The small molecule below binds the protein below.
Small molecule (SMILES): [H]/N=C(/N)Nc1nc2ccccc2s1

Sequence of chain 1.A:
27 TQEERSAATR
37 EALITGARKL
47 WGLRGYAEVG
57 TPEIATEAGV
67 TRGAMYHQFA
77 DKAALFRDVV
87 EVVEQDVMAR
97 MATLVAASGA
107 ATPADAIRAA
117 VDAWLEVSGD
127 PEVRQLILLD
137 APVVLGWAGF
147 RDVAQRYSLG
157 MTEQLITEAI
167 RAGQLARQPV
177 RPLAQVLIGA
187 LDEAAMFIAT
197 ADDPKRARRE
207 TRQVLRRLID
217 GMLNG

Binding-site contacts:
Ligand atom S1 contacts residue TRP120 of chain 1.A at 3.4 Å.
Ligand atom C7 contacts residue LEU187 of chain 1.A at 4.1 Å (hydrophobic).
Ligand atom C5 contacts residue LEU187 of chain 1.A at 3.6 Å (hydrophobic).
Ligand atom C2 contacts residue GO21 of chain 1.D at 3.9 Å.
Ligand atom C6 contacts residue MET97 of chain 1.A at 4.0 Å (hydrophobic).
Ligand atom C2 contacts residue ASP188 of chain 1.A at 3.3 Å.
Ligand atom C1 contacts residue GO21 of chain 1.D at 3.6 Å.
Ligand atom C1 contacts residue ASP188 of chain 1.A at 3.1 Å.
Ligand atom C6 contacts residue GO21 of chain 1.D at 3.9 Å.
Ligand atom N4 contacts residue GO21 of chain 1.D at 4.1 Å.
Ligand atom C8 contacts residue GO21 of chain 1.D at 3.5 Å.
Ligand atom S1 contacts residue GO21 of chain 1.D at 3.8 Å.
Ligand atom N3 contacts residue SER154 of chain 1.A at 2.9 Å (h-bond).
Ligand atom S1 contacts residue LEU187 of chain 1.A at 4.0 Å.
Ligand atom C8 contacts residue THR158 of chain 1.A at 3.2 Å.
Ligand atom S1 contacts residue ASP188 of chain 1.A at 3.1 Å (salt-bridge).
Ligand atom N3 contacts residue ALA150 of chain 1.A at 4.0 Å.
Ligand atom C3 contacts residue TRP120 of chain 1.A at 4.0 Å (hydrophobic).
Ligand atom C5 contacts residue TRP120 of chain 1.A at 3.6 Å (hydrophobic).
Ligand atom C7 contacts residue GO21 of chain 1.D at 3.7 Å.
Ligand atom C8 contacts residue ILE184 of chain 1.A at 4.2 Å (hydrophobic).
Ligand atom C2 contacts residue ILE184 of chain 1.A at 3.3 Å (hydrophobic).
Ligand atom N4 contacts residue SER154 of chain 1.A at 3.9 Å.
Ligand atom N3 contacts residue ILE184 of chain 1.A at 3.6 Å.
Ligand atom N1 contacts residue ILE184 of chain 1.A at 3.6 Å.
Ligand atom N4 contacts residue ILE184 of chain 1.A at 3.7 Å.
Ligand atom C4 contacts residue GO21 of chain 1.D at 3.6 Å.
Ligand atom N2 contacts residue ALA150 of chain 1.A at 3.7 Å.
Ligand atom C7 contacts residue THR158 of chain 1.A at 3.6 Å.
Ligand atom C4 contacts residue ILE184 of chain 1.A at 4.1 Å (hydrophobic).
Ligand atom N2 contacts residue ASP188 of chain 1.A at 2.8 Å (salt-bridge).
Ligand atom C3 contacts residue LEU187 of chain 1.A at 4.0 Å (hydrophobic).
Ligand atom N1 contacts residue ASP188 of chain 1.A at 2.6 Å (salt-bridge).
Ligand atom N2 contacts residue ILE184 of chain 1.A at 3.5 Å.
Ligand atom C5 contacts residue GO21 of chain 1.D at 3.9 Å.
Ligand atom N1 contacts residue GO21 of chain 1.D at 3.3 Å (h-bond).
Ligand atom C1 contacts residue ILE184 of chain 1.A at 3.9 Å (hydrophobic).
Ligand atom C6 contacts residue LEU187 of chain 1.A at 3.7 Å (hydrophobic).
Ligand atom C3 contacts residue GO21 of chain 1.D at 3.8 Å.
Ligand atom C2 contacts residue ALA150 of chain 1.A at 4.1 Å (hydrophobic).